Sequence of chain 1.K:
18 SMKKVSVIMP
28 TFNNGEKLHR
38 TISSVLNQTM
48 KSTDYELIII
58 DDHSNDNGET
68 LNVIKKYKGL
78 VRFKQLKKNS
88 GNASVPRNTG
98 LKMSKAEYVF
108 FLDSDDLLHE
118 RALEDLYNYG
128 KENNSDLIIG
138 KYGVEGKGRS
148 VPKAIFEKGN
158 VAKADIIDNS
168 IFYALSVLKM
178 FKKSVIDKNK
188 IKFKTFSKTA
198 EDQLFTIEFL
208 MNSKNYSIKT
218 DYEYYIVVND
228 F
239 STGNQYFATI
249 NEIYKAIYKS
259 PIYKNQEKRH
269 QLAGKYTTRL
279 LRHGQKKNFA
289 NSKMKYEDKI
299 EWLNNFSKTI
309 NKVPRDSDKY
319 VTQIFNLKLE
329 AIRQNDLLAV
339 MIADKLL

Binding-site contacts:
Ligand atom CAS contacts residue TYR170 of chain 1.K at 3.3 Å (hydrophobic).
Ligand atom OAF contacts residue ASP199 of chain 1.K at 2.4 Å (salt-bridge).
Ligand atom OAL contacts residue ARG280 of chain 1.K at 3.6 Å.
Ligand atom OAP contacts residue ALA171 of chain 1.K at 3.5 Å.
Ligand atom CAV contacts residue ARG277 of chain 1.K at 3.6 Å.
Ligand atom OAB contacts residue PRO149 of chain 1.K at 3.6 Å.
Ligand atom OAJ contacts residue TYR170 of chain 1.K at 2.6 Å (h-bond).
Ligand atom CBD contacts residue ASP199 of chain 1.K at 3.6 Å.
Ligand atom CAW contacts residue HIS281 of chain 1.K at 3.7 Å.
Ligand atom OAI contacts residue HIS281 of chain 1.K at 3.6 Å.
Ligand atom OAM contacts residue SER147 of chain 1.K at 3.4 Å (h-bond).
Ligand atom OAQ contacts residue PRO149 of chain 1.K at 3.7 Å.
Ligand atom OAL contacts residue HIS281 of chain 1.K at 3.4 Å (h-bond).
Ligand atom OAO contacts residue THR276 of chain 1.K at 3.6 Å.
Ligand atom CAU contacts residue TYR170 of chain 1.K at 3.5 Å (hydrophobic).
Ligand atom OAQ contacts residue LYS150 of chain 1.K at 2.8 Å (salt-bridge).
Ligand atom CBH contacts residue HIS281 of chain 1.K at 3.6 Å.
Ligand atom CBC contacts residue GLN200 of chain 1.K at 3.7 Å.
Ligand atom PBM contacts residue LEU172 of chain 1.K at 3.6 Å.
Ligand atom OBB contacts residue PRO149 of chain 1.K at 3.7 Å.
Ligand atom CAS contacts residue ARG280 of chain 1.K at 3.5 Å.
Ligand atom OAH contacts residue ALA151 of chain 1.K at 2.9 Å.
Ligand atom CAT contacts residue ARG277 of chain 1.K at 3.6 Å.
Ligand atom OBA contacts residue ARG277 of chain 1.K at 3.3 Å (salt-bridge).
Ligand atom OAA contacts residue LYS273 of chain 1.K at 2.9 Å (salt-bridge).
Ligand atom OAK contacts residue ASP199 of chain 1.K at 2.8 Å (salt-bridge).
Ligand atom OAL contacts residue TYR170 of chain 1.K at 3.6 Å.
Ligand atom OAO contacts residue THR320 of chain 1.K at 2.6 Å (h-bond).
Ligand atom OAP contacts residue ARG277 of chain 1.K at 2.9 Å (salt-bridge).
Ligand atom OAK contacts residue GLN200 of chain 1.K at 3.3 Å (h-bond).
Ligand atom OAA contacts residue TYR170 of chain 1.K at 2.6 Å (h-bond).
Ligand atom PBL contacts residue TYR170 of chain 1.K at 3.5 Å.
Ligand atom CAV contacts residue TYR170 of chain 1.K at 3.6 Å (hydrophobic).
Ligand atom OAX contacts residue ARG280 of chain 1.K at 3.4 Å (salt-bridge).
Ligand atom OAP contacts residue LEU172 of chain 1.K at 2.6 Å (h-bond).
Ligand atom OAQ contacts residue ALA151 of chain 1.K at 2.8 Å (h-bond).
Ligand atom OAD contacts residue THR196 of chain 1.K at 3.2 Å (h-bond).
Ligand atom OAO contacts residue ARG280 of chain 1.K at 2.7 Å (salt-bridge).
Ligand atom OAP contacts residue TYR170 of chain 1.K at 3.7 Å.
Ligand atom OAY contacts residue SER173 of chain 1.K at 3.5 Å (h-bond).

The protein below binds the small molecule below.
Small molecule (SMILES): O=P(O)(O)OC[C@H](O)[C@H](O)[C@H](O)COP(=O)(O)OC[C@H](O)[C@H](O)[C@H](O)COP(=O)(O)OC[C@@H](O)[C@@H](O)[C@@H](O)CO